Sequence of chain 1.A:
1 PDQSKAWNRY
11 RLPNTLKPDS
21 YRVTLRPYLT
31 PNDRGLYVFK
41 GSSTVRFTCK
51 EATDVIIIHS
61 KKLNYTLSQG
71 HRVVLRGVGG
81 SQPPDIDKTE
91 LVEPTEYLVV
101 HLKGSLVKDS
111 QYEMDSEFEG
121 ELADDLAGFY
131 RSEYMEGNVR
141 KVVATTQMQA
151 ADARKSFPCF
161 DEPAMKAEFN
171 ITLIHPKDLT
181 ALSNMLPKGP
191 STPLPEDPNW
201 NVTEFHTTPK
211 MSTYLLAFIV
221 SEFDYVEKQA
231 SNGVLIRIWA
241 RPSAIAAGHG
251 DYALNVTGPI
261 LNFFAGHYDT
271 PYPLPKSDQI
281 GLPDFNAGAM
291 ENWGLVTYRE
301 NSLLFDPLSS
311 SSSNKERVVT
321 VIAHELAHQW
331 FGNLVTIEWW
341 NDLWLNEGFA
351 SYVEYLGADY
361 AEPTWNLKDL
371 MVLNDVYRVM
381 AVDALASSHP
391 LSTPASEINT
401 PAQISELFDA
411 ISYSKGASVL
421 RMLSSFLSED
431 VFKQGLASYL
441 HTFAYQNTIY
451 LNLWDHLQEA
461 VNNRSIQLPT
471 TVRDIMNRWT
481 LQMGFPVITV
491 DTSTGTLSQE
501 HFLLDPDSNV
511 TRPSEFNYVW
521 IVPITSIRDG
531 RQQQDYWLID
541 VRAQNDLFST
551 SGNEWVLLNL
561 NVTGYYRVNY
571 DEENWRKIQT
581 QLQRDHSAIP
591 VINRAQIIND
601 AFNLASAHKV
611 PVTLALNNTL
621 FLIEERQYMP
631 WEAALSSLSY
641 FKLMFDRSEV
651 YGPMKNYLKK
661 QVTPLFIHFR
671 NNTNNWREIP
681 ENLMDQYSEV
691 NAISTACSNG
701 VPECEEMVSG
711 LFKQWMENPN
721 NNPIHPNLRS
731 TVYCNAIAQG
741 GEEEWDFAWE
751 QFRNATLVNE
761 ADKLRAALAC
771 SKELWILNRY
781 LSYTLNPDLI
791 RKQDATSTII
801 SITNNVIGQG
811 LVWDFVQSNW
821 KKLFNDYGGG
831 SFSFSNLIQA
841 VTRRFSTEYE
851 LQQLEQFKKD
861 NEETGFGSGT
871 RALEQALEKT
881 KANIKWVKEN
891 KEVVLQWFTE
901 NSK

Binding-site contacts:
Ligand atom N2 contacts residue ASN617 of chain 1.A at 3.0 Å (h-bond).
Ligand atom C8 contacts residue PRO611 of chain 1.A at 3.8 Å (hydrophobic).
Ligand atom C3 contacts residue ASN617 of chain 1.A at 3.8 Å.
Ligand atom C8 contacts residue THR613 of chain 1.A at 3.2 Å.
Ligand atom C2 contacts residue ASN617 of chain 1.A at 2.4 Å.
Ligand atom C1 contacts residue ASN617 of chain 1.A at 1.4 Å.
Ligand atom C2 contacts residue THR613 of chain 1.A at 4.4 Å.
Ligand atom C1 contacts residue THR613 of chain 1.A at 4.0 Å.
Ligand atom C8 contacts residue GLU572 of chain 1.A at 4.2 Å.
Ligand atom N2 contacts residue THR613 of chain 1.A at 3.2 Å (h-bond).
Ligand atom N2 contacts residue LEU614 of chain 1.A at 4.2 Å.
Ligand atom C5 contacts residue ASN617 of chain 1.A at 3.6 Å.
Ligand atom O5 contacts residue ASN617 of chain 1.A at 2.3 Å (h-bond).
Ligand atom C4 contacts residue ASN617 of chain 1.A at 4.2 Å.
Ligand atom C8 contacts residue LEU614 of chain 1.A at 3.6 Å (hydrophobic).
Ligand atom C7 contacts residue LEU614 of chain 1.A at 4.2 Å (hydrophobic).
Ligand atom O7 contacts residue GLU572 of chain 1.A at 4.4 Å.
Ligand atom C7 contacts residue ASN617 of chain 1.A at 3.8 Å.
Ligand atom O7 contacts residue ASN617 of chain 1.A at 4.2 Å.
Ligand atom C7 contacts residue THR613 of chain 1.A at 3.7 Å.

This protein binds this small molecule.
Small molecule (SMILES): CC(=O)N[C@H]1[C@H](O[C@H]2[C@H](O)[C@@H](NC(C)=O)CO[C@@H]2CO)O[C@H](CO)[C@@H](O)[C@@H]1O